Sequence of chain 2.A:
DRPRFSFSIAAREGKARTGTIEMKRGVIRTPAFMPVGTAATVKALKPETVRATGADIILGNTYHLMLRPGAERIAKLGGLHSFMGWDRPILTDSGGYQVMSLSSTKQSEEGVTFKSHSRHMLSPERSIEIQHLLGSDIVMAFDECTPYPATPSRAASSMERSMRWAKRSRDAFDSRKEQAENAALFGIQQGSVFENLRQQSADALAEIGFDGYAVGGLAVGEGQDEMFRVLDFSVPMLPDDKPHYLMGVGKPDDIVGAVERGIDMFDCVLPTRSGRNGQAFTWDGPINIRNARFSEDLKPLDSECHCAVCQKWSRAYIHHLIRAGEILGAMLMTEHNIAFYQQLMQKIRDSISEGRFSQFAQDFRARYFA

Binding-site contacts:
Ligand atom N10 contacts residue ILE203 of chain 2.A at 3.5 Å.
Ligand atom N15 contacts residue ALA234 of chain 2.A at 2.9 Å (h-bond).
Ligand atom O27 contacts residue ARG288 of chain 2.A at 2.4 Å (salt-bridge).
Ligand atom C4 contacts residue TYR108 of chain 2.A at 3.6 Å (hydrophobic).
Ligand atom O21 contacts residue LEU285 of chain 2.A at 3.4 Å.
Ligand atom C6 contacts residue TYR108 of chain 2.A at 3.5 Å (hydrophobic).
Ligand atom O18 contacts residue GLY231 of chain 2.A at 3.3 Å.
Ligand atom O18 contacts residue CYS160 of chain 2.A at 3.4 Å.
Ligand atom C19 contacts residue VAL284 of chain 2.A at 3.6 Å (hydrophobic).
Ligand atom C9 contacts residue ASP158 of chain 2.A at 3.5 Å.
Ligand atom N13 contacts residue TYR108 of chain 2.A at 3.5 Å.
Ligand atom N11 contacts residue ASP158 of chain 2.A at 2.7 Å (salt-bridge).
Ligand atom N10 contacts residue ASP104 of chain 2.A at 2.7 Å (salt-bridge).
Ligand atom O18 contacts residue GLN205 of chain 2.A at 2.9 Å (h-bond).
Ligand atom N12 contacts residue LEU233 of chain 2.A at 2.8 Å (h-bond).
Ligand atom N15 contacts residue GLY263 of chain 2.A at 3.6 Å.
Ligand atom C9 contacts residue MET262 of chain 2.A at 3.6 Å (hydrophobic).
Ligand atom N8 contacts residue ASP104 of chain 2.A at 2.8 Å (salt-bridge).
Ligand atom N12 contacts residue MET262 of chain 2.A at 3.5 Å (h-bond).
Ligand atom N8 contacts residue MET262 of chain 2.A at 3.4 Å.
Ligand atom O27 contacts residue VAL284 of chain 2.A at 3.4 Å.
Ligand atom C7 contacts residue ASP158 of chain 2.A at 3.5 Å.
Ligand atom C17 contacts residue ALA234 of chain 2.A at 3.4 Å (hydrophobic).
Ligand atom C14 contacts residue MET262 of chain 2.A at 3.6 Å (hydrophobic).
Ligand atom C5 contacts residue TYR108 of chain 2.A at 3.5 Å (hydrophobic).
Ligand atom N12 contacts residue ALA234 of chain 2.A at 3.5 Å (h-bond).
Ligand atom C14 contacts residue ALA234 of chain 2.A at 3.6 Å (hydrophobic).
Ligand atom O21 contacts residue ARG288 of chain 2.A at 3.1 Å (salt-bridge).
Ligand atom C2 contacts residue CYS160 of chain 2.A at 3.6 Å (hydrophobic).
Ligand atom C20 contacts residue VAL284 of chain 2.A at 3.4 Å (hydrophobic).
Ligand atom O18 contacts residue GLY232 of chain 2.A at 2.8 Å (h-bond).
Ligand atom C14 contacts residue GLY263 of chain 2.A at 3.6 Å.
Ligand atom N8 contacts residue TYR108 of chain 2.A at 3.3 Å.
Ligand atom N13 contacts residue GLY263 of chain 2.A at 3.6 Å.
Ligand atom N10 contacts residue ASP158 of chain 2.A at 2.8 Å (salt-bridge).
Ligand atom C16 contacts residue GLY263 of chain 2.A at 3.5 Å.
Ligand atom C20 contacts residue ARG288 of chain 2.A at 3.2 Å.
Ligand atom C3 contacts residue TYR108 of chain 2.A at 3.6 Å (hydrophobic).
Ligand atom O18 contacts residue ASP158 of chain 2.A at 3.5 Å (salt-bridge).
Ligand atom C9 contacts residue ASP104 of chain 2.A at 3.5 Å.

This small molecule binds to this protein.
Small molecule (SMILES): Nc1nc2cc3nc(NCCc4ccc(C(=O)O)cc4)[nH]c3cc2c(=O)[nH]1